Sequence of chain 1.A:
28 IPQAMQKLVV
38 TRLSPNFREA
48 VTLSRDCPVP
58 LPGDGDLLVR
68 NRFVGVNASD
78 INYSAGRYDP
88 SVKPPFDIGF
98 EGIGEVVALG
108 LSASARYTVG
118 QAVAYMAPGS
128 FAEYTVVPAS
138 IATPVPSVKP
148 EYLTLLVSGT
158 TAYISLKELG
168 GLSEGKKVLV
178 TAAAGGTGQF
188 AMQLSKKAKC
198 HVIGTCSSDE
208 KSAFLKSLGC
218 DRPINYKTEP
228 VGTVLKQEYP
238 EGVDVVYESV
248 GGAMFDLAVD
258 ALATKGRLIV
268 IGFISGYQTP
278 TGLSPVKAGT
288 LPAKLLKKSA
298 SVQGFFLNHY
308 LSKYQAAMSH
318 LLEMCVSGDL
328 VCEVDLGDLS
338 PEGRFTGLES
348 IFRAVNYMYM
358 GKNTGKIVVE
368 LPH

This small molecule binds to this protein.
Small molecule (SMILES): C[C@@H](C(=O)O)c1cccc(Oc2ccccc2)c1

Binding-site contacts:
Ligand atom CAE contacts residue NAP1 of chain 1.D at 3.4 Å.
Ligand atom CAD contacts residue SER76 of chain 1.A at 3.5 Å.
Ligand atom CAJ contacts residue LEU304 of chain 1.A at 4.5 Å (hydrophobic).
Ligand atom C2 contacts residue TYR85 of chain 1.A at 3.7 Å (hydrophobic).
Ligand atom CAL contacts residue TYR85 of chain 1.A at 3.7 Å (hydrophobic).
Ligand atom CAF contacts residue PHE303 of chain 1.A at 3.9 Å (hydrophobic).
Ligand atom CAH contacts residue SER76 of chain 1.A at 3.0 Å.
Ligand atom C2 contacts residue SER76 of chain 1.A at 3.0 Å.
Ligand atom CAF contacts residue TYR85 of chain 1.A at 3.1 Å (hydrophobic).
Ligand atom CAD contacts residue TYR85 of chain 1.A at 4.4 Å (hydrophobic).
Ligand atom CAP contacts residue LEU304 of chain 1.A at 4.2 Å (hydrophobic).
Ligand atom CAJ contacts residue TYR85 of chain 1.A at 4.3 Å (hydrophobic).
Ligand atom CAG contacts residue SER76 of chain 1.A at 3.2 Å.
Ligand atom CAP contacts residue NAP1 of chain 1.D at 4.4 Å.
Ligand atom CAI contacts residue LEU304 of chain 1.A at 4.4 Å (hydrophobic).
Ligand atom CAE contacts residue SER76 of chain 1.A at 3.5 Å.
Ligand atom CAD contacts residue TYR274 of chain 1.A at 4.5 Å (hydrophobic).
Ligand atom OAN contacts residue TYR85 of chain 1.A at 4.1 Å.
Ligand atom CAE contacts residue ILE268 of chain 1.A at 4.1 Å (hydrophobic).
Ligand atom CAL contacts residue PHE303 of chain 1.A at 3.9 Å (hydrophobic).
Ligand atom CAG contacts residue ILE268 of chain 1.A at 4.2 Å (hydrophobic).
Ligand atom C2 contacts residue NAP1 of chain 1.D at 3.8 Å.
Ligand atom CAK contacts residue NAP1 of chain 1.D at 3.2 Å.
Ligand atom OAN contacts residue NAP1 of chain 1.D at 3.4 Å.
Ligand atom CAH contacts residue TYR85 of chain 1.A at 2.6 Å (hydrophobic).
Ligand atom CAJ contacts residue NAP1 of chain 1.D at 3.9 Å.
Ligand atom CAF contacts residue SER76 of chain 1.A at 3.3 Å.
Ligand atom CAK contacts residue VAL154 of chain 1.A at 3.5 Å (hydrophobic).
Ligand atom CAE contacts residue TYR274 of chain 1.A at 3.5 Å (hydrophobic).
Ligand atom CAR contacts residue TYR85 of chain 1.A at 4.0 Å (hydrophobic).
Ligand atom CAJ contacts residue PHE303 of chain 1.A at 3.7 Å (hydrophobic).
Ligand atom CAL contacts residue NAP1 of chain 1.D at 3.8 Å.
Ligand atom CAR contacts residue NAP1 of chain 1.D at 3.2 Å.
Ligand atom CAG contacts residue TYR274 of chain 1.A at 4.0 Å (hydrophobic).
Ligand atom OAN contacts residue SER76 of chain 1.A at 3.5 Å.
Ligand atom CAH contacts residue PHE303 of chain 1.A at 4.2 Å (hydrophobic).
Ligand atom CAI contacts residue VAL154 of chain 1.A at 3.3 Å (hydrophobic).
Ligand atom CAR contacts residue SER76 of chain 1.A at 4.3 Å.
Ligand atom CAG contacts residue NAP1 of chain 1.D at 2.8 Å.
Ligand atom CAI contacts residue NAP1 of chain 1.D at 3.9 Å.